Sequence of chain 1.F:
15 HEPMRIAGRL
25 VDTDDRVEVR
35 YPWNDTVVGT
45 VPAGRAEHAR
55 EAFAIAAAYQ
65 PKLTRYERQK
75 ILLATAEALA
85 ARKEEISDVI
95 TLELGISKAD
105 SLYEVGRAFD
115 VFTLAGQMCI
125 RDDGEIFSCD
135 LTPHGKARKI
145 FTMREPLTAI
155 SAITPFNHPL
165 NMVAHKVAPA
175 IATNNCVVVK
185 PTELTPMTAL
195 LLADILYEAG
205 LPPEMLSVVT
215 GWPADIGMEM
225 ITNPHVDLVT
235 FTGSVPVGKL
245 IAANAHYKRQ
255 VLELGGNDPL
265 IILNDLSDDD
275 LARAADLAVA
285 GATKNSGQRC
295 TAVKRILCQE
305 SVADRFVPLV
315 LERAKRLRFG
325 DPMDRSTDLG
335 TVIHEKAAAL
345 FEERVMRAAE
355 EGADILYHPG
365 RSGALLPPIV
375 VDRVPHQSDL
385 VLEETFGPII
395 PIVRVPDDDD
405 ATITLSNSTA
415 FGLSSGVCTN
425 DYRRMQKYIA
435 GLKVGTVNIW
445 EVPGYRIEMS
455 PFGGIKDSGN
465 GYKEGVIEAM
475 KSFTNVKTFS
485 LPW

The protein below binds the small molecule below.
Small molecule (SMILES): O=C[C@H](O)COP(=O)(O)O

Binding-site contacts:
Ligand atom P contacts residue CYS294 of chain 1.F at 4.3 Å.
Ligand atom C3 contacts residue PHE456 of chain 1.F at 4.2 Å (hydrophobic).
Ligand atom O2P contacts residue HIS162 of chain 1.F at 3.1 Å (h-bond).
Ligand atom O2 contacts residue PHE456 of chain 1.F at 3.9 Å.
Ligand atom O1 contacts residue ARG293 of chain 1.F at 3.7 Å.
Ligand atom O1 contacts residue HIS162 of chain 1.F at 3.7 Å.
Ligand atom O4P contacts residue HIS162 of chain 1.F at 3.4 Å (h-bond).
Ligand atom O3P contacts residue ARG450 of chain 1.F at 3.0 Å (salt-bridge).
Ligand atom O2P contacts residue ARG111 of chain 1.F at 4.0 Å.
Ligand atom C2 contacts residue MET166 of chain 1.F at 3.9 Å (hydrophobic).
Ligand atom O2 contacts residue CYS294 of chain 1.F at 3.2 Å (h-bond).
Ligand atom C3 contacts residue CYS294 of chain 1.F at 3.5 Å (hydrophobic).
Ligand atom C1 contacts residue CYS294 of chain 1.F at 1.8 Å (hydrophobic).
Ligand atom C2 contacts residue THR236 of chain 1.F at 4.4 Å.
Ligand atom O1P contacts residue ARG450 of chain 1.F at 3.6 Å (salt-bridge).
Ligand atom C3 contacts residue ARG450 of chain 1.F at 3.3 Å.
Ligand atom O2P contacts residue THR295 of chain 1.F at 3.9 Å.
Ligand atom O3P contacts residue ARG293 of chain 1.F at 2.8 Å (salt-bridge).
Ligand atom O3P contacts residue ARG111 of chain 1.F at 3.3 Å (salt-bridge).
Ligand atom O2P contacts residue ARG293 of chain 1.F at 2.8 Å (salt-bridge).
Ligand atom O1P contacts residue THR295 of chain 1.F at 4.3 Å.
Ligand atom O1P contacts residue CYS294 of chain 1.F at 2.9 Å (h-bond).
Ligand atom P contacts residue ARG450 of chain 1.F at 3.6 Å.
Ligand atom O2P contacts residue CYS294 of chain 1.F at 4.1 Å.
Ligand atom O2 contacts residue THR236 of chain 1.F at 3.6 Å.
Ligand atom P contacts residue HIS162 of chain 1.F at 3.8 Å.
Ligand atom O4P contacts residue ARG111 of chain 1.F at 3.0 Å (salt-bridge).
Ligand atom O2 contacts residue MET166 of chain 1.F at 4.0 Å.
Ligand atom O1 contacts residue CYS294 of chain 1.F at 2.7 Å (h-bond).
Ligand atom P contacts residue ARG111 of chain 1.F at 3.5 Å.
Ligand atom O1 contacts residue ASN161 of chain 1.F at 3.3 Å (h-bond).
Ligand atom C3 contacts residue MET166 of chain 1.F at 3.9 Å (hydrophobic).
Ligand atom P contacts residue THR295 of chain 1.F at 4.3 Å.
Ligand atom O1P contacts residue PHE456 of chain 1.F at 4.0 Å.
Ligand atom P contacts residue ARG293 of chain 1.F at 3.5 Å.
Ligand atom C1 contacts residue ASN161 of chain 1.F at 4.2 Å.
Ligand atom C2 contacts residue CYS294 of chain 1.F at 2.9 Å (hydrophobic).
Ligand atom O3P contacts residue THR295 of chain 1.F at 4.1 Å.
Ligand atom O4P contacts residue ARG450 of chain 1.F at 3.1 Å (salt-bridge).
Ligand atom O3P contacts residue GLY448 of chain 1.F at 4.3 Å.